Sequence of chain 1.A:
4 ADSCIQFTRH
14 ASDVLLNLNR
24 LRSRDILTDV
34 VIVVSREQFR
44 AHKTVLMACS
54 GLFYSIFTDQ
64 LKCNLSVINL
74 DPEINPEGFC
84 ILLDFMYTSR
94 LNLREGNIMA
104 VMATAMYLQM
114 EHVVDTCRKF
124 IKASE

This small molecule binds to this protein.
Small molecule (SMILES): Cn1cc(-c2cc(=O)[nH]c3ccc(Nc4ccnc(Cl)c4C#N)cc23)cn1

Sequence of chain 2.A:
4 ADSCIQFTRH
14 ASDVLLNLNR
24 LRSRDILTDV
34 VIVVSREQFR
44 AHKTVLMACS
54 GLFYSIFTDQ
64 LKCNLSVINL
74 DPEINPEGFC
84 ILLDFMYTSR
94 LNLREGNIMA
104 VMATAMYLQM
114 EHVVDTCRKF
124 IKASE

Binding-site contacts:
Ligand atom N2 contacts residue GLN112 of chain 2.A at 3.3 Å (h-bond).
Ligand atom C13 contacts residue MET50 of chain 2.A at 3.3 Å (hydrophobic).
Ligand atom C contacts residue ASP16 of chain 1.A at 3.4 Å.
Ligand atom O contacts residue GLU114 of chain 2.A at 2.9 Å (salt-bridge).
Ligand atom C12 contacts residue TYR57 of chain 2.A at 3.5 Å (hydrophobic).
Ligand atom C12 contacts residue ASN20 of chain 1.A at 3.5 Å.
Ligand atom C18 contacts residue GLY54 of chain 2.A at 3.3 Å.
Ligand atom C13 contacts residue ASN20 of chain 1.A at 3.7 Å.
Ligand atom C13 contacts residue TYR57 of chain 2.A at 3.5 Å (hydrophobic).
Ligand atom C6 contacts residue GLU114 of chain 2.A at 3.7 Å.
Ligand atom CL contacts residue LEU24 of chain 1.A at 3.7 Å.
Ligand atom C11 contacts residue ASN20 of chain 1.A at 3.5 Å.
Ligand atom C7 contacts residue GLY54 of chain 2.A at 3.5 Å.
Ligand atom C3 contacts residue CYS52 of chain 2.A at 2.8 Å (hydrophobic).
Ligand atom C10 contacts residue MET50 of chain 2.A at 3.5 Å (hydrophobic).
Ligand atom CL contacts residue ARG27 of chain 1.A at 3.7 Å.
Ligand atom N1 contacts residue CYS52 of chain 2.A at 3.4 Å (h-bond).
Ligand atom C17 contacts residue TYR57 of chain 2.A at 3.6 Å (hydrophobic).
Ligand atom CL contacts residue ARG23 of chain 1.A at 3.5 Å.
Ligand atom C14 contacts residue ASN20 of chain 1.A at 3.5 Å.
Ligand atom C contacts residue VAL17 of chain 1.A at 3.7 Å (hydrophobic).
Ligand atom C15 contacts residue ASN20 of chain 1.A at 3.6 Å.
Ligand atom N4 contacts residue LEU24 of chain 1.A at 3.6 Å.
Ligand atom C5 contacts residue GLN112 of chain 2.A at 3.4 Å.
Ligand atom N5 contacts residue ASN20 of chain 1.A at 3.6 Å (h-bond).
Ligand atom N4 contacts residue MET50 of chain 2.A at 3.1 Å (h-bond).
Ligand atom N5 contacts residue TYR57 of chain 2.A at 3.7 Å.
Ligand atom C1 contacts residue ALA51 of chain 2.A at 3.2 Å (hydrophobic).
Ligand atom N contacts residue ALA51 of chain 2.A at 3.2 Å (h-bond).
Ligand atom C4 contacts residue CYS52 of chain 2.A at 3.7 Å (hydrophobic).
Ligand atom N contacts residue CYS52 of chain 2.A at 3.7 Å.
Ligand atom C contacts residue ALA51 of chain 2.A at 3.2 Å (hydrophobic).
Ligand atom C14 contacts residue TYR57 of chain 2.A at 3.5 Å (hydrophobic).
Ligand atom C2 contacts residue CYS52 of chain 2.A at 3.3 Å (hydrophobic).
Ligand atom O contacts residue GLN112 of chain 2.A at 3.1 Å (h-bond).
Ligand atom C6 contacts residue GLN112 of chain 2.A at 3.0 Å.
Ligand atom N3 contacts residue ASN20 of chain 1.A at 3.6 Å.
Ligand atom C16 contacts residue ASN20 of chain 1.A at 3.7 Å.
Ligand atom N3 contacts residue MET50 of chain 2.A at 2.9 Å (h-bond).
Ligand atom N4 contacts residue ALA51 of chain 2.A at 3.4 Å (h-bond).